The small molecule below binds the protein below.
Small molecule (SMILES): C=C[C@@H]1C[C@]1(NC(=O)[C@@H]1C[C@@H](Oc2cc(-c3csc(NC(=O)C(C)C)n3)nc3c(Br)c(OC)ccc23)CN1C(=O)[C@@H](NC(=O)OC1CCCC1)C(C)(C)C)C(=O)O

Binding-site contacts:
Ligand atom O18 contacts residue ALA157 of chain 1.B at 2.9 Å (h-bond).
Ligand atom O3 contacts residue LYS136 of chain 1.B at 3.6 Å.
Ligand atom C47 contacts residue ASP81 of chain 1.B at 3.7 Å.
Ligand atom C30 contacts residue ARG123 of chain 1.B at 3.4 Å.
Ligand atom O27 contacts residue ALA157 of chain 1.B at 3.1 Å (h-bond).
Ligand atom O18 contacts residue ALA156 of chain 1.B at 3.2 Å.
Ligand atom N37 contacts residue ASP81 of chain 1.B at 3.5 Å.
Ligand atom C48 contacts residue ASP81 of chain 1.B at 3.7 Å.
Ligand atom N9 contacts residue HIS57 of chain 1.B at 3.3 Å (h-bond).
Ligand atom C46 contacts residue ARG155 of chain 1.B at 3.5 Å.
Ligand atom C31 contacts residue ARG123 of chain 1.B at 3.6 Å.
Ligand atom C42 contacts residue ARG155 of chain 1.B at 3.5 Å.
Ligand atom C13 contacts residue HIS57 of chain 1.B at 3.4 Å.
Ligand atom C10 contacts residue HIS57 of chain 1.B at 3.5 Å.
Ligand atom C43 contacts residue ARG155 of chain 1.B at 3.6 Å.
Ligand atom O1 contacts residue SER139 of chain 1.B at 3.3 Å (h-bond).
Ligand atom C7 contacts residue LEU135 of chain 1.B at 3.5 Å (hydrophobic).
Ligand atom N51 contacts residue HIS57 of chain 1.B at 3.3 Å.
Ligand atom C30 contacts residue VAL158 of chain 1.B at 3.6 Å (hydrophobic).
Ligand atom O11 contacts residue LYS136 of chain 1.B at 2.9 Å (salt-bridge).
Ligand atom C5 contacts residue PHE154 of chain 1.B at 3.2 Å (hydrophobic).
Ligand atom C48 contacts residue VAL78 of chain 1.B at 3.6 Å (hydrophobic).
Ligand atom O3 contacts residue SER139 of chain 1.B at 3.6 Å (h-bond).
Ligand atom O1 contacts residue HIS57 of chain 1.B at 2.8 Å (h-bond).
Ligand atom C12 contacts residue ARG155 of chain 1.B at 3.4 Å.
Ligand atom N24 contacts residue ALA157 of chain 1.B at 3.0 Å (h-bond).
Ligand atom C46 contacts residue ASP168 of chain 1.B at 3.5 Å.
Ligand atom O1 contacts residue LYS136 of chain 1.B at 3.6 Å.
Ligand atom O45 contacts residue ARG155 of chain 1.B at 3.4 Å.
Ligand atom C2 contacts residue SER139 of chain 1.B at 3.5 Å.
Ligand atom O3 contacts residue GLY137 of chain 1.B at 2.9 Å (h-bond).
Ligand atom O54 contacts residue TYR56 of chain 1.B at 3.5 Å.
Ligand atom C40 contacts residue ALA156 of chain 1.B at 3.5 Å (hydrophobic).
Ligand atom C25 contacts residue ALA157 of chain 1.B at 3.6 Å (hydrophobic).
Ligand atom C8 contacts residue VAL132 of chain 1.B at 3.6 Å (hydrophobic).
Ligand atom O3 contacts residue SER138 of chain 1.B at 3.7 Å.
Ligand atom BR44 contacts residue ASP79 of chain 1.B at 3.0 Å.
Ligand atom N9 contacts residue ARG155 of chain 1.B at 2.8 Å (salt-bridge).
Ligand atom C10 contacts residue ARG155 of chain 1.B at 3.6 Å.
Ligand atom C36 contacts residue ASP81 of chain 1.B at 3.5 Å.

Sequence of chain 1.B:
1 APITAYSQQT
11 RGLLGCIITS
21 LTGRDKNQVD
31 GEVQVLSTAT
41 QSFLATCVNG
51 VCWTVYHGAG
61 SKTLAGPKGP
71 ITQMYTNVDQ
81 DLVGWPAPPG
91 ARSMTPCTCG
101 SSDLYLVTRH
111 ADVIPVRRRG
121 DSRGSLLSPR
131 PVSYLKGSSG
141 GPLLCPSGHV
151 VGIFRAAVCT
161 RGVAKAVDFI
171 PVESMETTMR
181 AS